Sequence of chain 10.F:
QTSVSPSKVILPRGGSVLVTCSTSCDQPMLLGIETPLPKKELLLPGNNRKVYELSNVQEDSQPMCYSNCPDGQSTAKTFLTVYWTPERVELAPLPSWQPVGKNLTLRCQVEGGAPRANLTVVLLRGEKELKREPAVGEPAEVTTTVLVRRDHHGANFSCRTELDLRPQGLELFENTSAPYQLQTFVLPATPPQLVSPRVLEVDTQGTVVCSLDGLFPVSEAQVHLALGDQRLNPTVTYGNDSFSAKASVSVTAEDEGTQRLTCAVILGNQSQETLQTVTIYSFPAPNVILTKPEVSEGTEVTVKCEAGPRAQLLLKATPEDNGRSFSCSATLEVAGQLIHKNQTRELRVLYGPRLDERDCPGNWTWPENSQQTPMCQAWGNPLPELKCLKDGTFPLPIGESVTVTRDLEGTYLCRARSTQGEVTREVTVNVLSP

A protein and the small-molecule ligand that binds it are described below.
Small molecule (SMILES): CC(=O)N[C@@H]1[C@@H](O)[C@H](O)[C@@H](CO)O[C@H]1O

Binding-site contacts:
Ligand atom O7 contacts residue ASN118 of chain 10.F at 3.5 Å (h-bond).
Ligand atom C5 contacts residue GLN168 of chain 10.F at 4.5 Å.
Ligand atom N2 contacts residue ASN118 of chain 10.F at 3.6 Å.
Ligand atom C1 contacts residue ALA117 of chain 10.F at 3.9 Å (hydrophobic).
Ligand atom C6 contacts residue ASN118 of chain 10.F at 4.0 Å.
Ligand atom C8 contacts residue ASP164 of chain 10.F at 4.5 Å.
Ligand atom C1 contacts residue PRO167 of chain 10.F at 4.4 Å (hydrophobic).
Ligand atom O5 contacts residue GLN168 of chain 10.F at 4.0 Å.
Ligand atom C7 contacts residue PRO167 of chain 10.F at 3.9 Å (hydrophobic).
Ligand atom O7 contacts residue ALA117 of chain 10.F at 4.5 Å.
Ligand atom C1 contacts residue GLN168 of chain 10.F at 4.0 Å.
Ligand atom O5 contacts residue ALA117 of chain 10.F at 3.5 Å (h-bond).
Ligand atom C6 contacts residue ALA117 of chain 10.F at 3.6 Å (hydrophobic).
Ligand atom C4 contacts residue ALA117 of chain 10.F at 4.2 Å (hydrophobic).
Ligand atom C8 contacts residue PRO167 of chain 10.F at 3.7 Å (hydrophobic).
Ligand atom O6 contacts residue ALA117 of chain 10.F at 2.3 Å.
Ligand atom C2 contacts residue ASN118 of chain 10.F at 2.7 Å.
Ligand atom C3 contacts residue ASN118 of chain 10.F at 3.8 Å.
Ligand atom O5 contacts residue ASN118 of chain 10.F at 1.8 Å (h-bond).
Ligand atom C1 contacts residue ASN118 of chain 10.F at 1.6 Å.
Ligand atom C4 contacts residue ASN118 of chain 10.F at 3.8 Å.
Ligand atom O6 contacts residue ASN118 of chain 10.F at 4.0 Å.
Ligand atom C5 contacts residue ALA117 of chain 10.F at 4.2 Å (hydrophobic).
Ligand atom N2 contacts residue PRO167 of chain 10.F at 4.0 Å.
Ligand atom C5 contacts residue ASN118 of chain 10.F at 3.2 Å.
Ligand atom C7 contacts residue ASN118 of chain 10.F at 3.9 Å.
Ligand atom C2 contacts residue ALA117 of chain 10.F at 4.0 Å (hydrophobic).